This small molecule binds to this protein.
Small molecule (SMILES): COc1ccc(S(=O)(=O)N2CCCCCCC2)cc1NC(=O)Cc1n[nH]c(=O)c2ccccc12

Binding-site contacts:
Ligand atom O3 contacts residue HIS397 of chain 1.C at 3.4 Å.
Ligand atom C8 contacts residue ARG432 of chain 1.A at 3.6 Å.
Ligand atom C2 contacts residue KUE1 of chain 1.H at 3.5 Å.
Ligand atom C4 contacts residue GLY305 of chain 1.A at 3.7 Å.
Ligand atom C1 contacts residue LEU401 of chain 1.C at 3.5 Å (hydrophobic).
Ligand atom C10 contacts residue ARG432 of chain 1.A at 3.5 Å.
Ligand atom C9 contacts residue LEU429 of chain 1.A at 3.6 Å (hydrophobic).
Ligand atom N2 contacts residue ARG432 of chain 1.A at 3.6 Å.
Ligand atom C1 contacts residue KUE1 of chain 1.H at 3.5 Å.
Ligand atom C13 contacts residue HIS397 of chain 1.C at 3.5 Å.
Ligand atom C21 contacts residue ARG400 of chain 1.C at 3.2 Å.
Ligand atom C16 contacts residue KUE1 of chain 1.H at 3.4 Å.
Ligand atom N2 contacts residue LEU429 of chain 1.A at 2.9 Å (h-bond).
Ligand atom O2 contacts residue LEU429 of chain 1.A at 3.5 Å (h-bond).
Ligand atom C20 contacts residue ARG432 of chain 1.C at 3.7 Å.
Ligand atom O4 contacts residue KUE1 of chain 1.H at 3.4 Å (h-bond).
Ligand atom C14 contacts residue HIS397 of chain 1.C at 3.6 Å.
Ligand atom C4 contacts residue KUE1 of chain 1.H at 3.5 Å.
Ligand atom C17 contacts residue KUE1 of chain 1.H at 3.4 Å.
Ligand atom C1 contacts residue LEU303 of chain 1.A at 3.4 Å (hydrophobic).
Ligand atom C9 contacts residue ARG432 of chain 1.A at 3.6 Å.
Ligand atom C5 contacts residue KUE1 of chain 1.H at 3.5 Å.
Ligand atom C2 contacts residue LEU303 of chain 1.A at 3.1 Å (hydrophobic).
Ligand atom O3 contacts residue KUE1 of chain 1.H at 3.4 Å (h-bond).
Ligand atom C contacts residue KUE1 of chain 1.H at 3.7 Å.
Ligand atom C13 contacts residue ALA307 of chain 1.C at 3.7 Å (hydrophobic).
Ligand atom C12 contacts residue ASN394 of chain 1.C at 3.8 Å.
Ligand atom N1 contacts residue LEU429 of chain 1.A at 3.8 Å.
Ligand atom C4 contacts residue GLY305 of chain 1.C at 3.5 Å.
Ligand atom C6 contacts residue KUE1 of chain 1.H at 3.7 Å.
Ligand atom C4 contacts residue THR304 of chain 1.A at 3.5 Å.
Ligand atom C3 contacts residue KUE1 of chain 1.H at 3.5 Å.
Ligand atom O contacts residue LEU303 of chain 1.A at 3.5 Å.
Ligand atom O1 contacts residue KUE1 of chain 1.H at 3.5 Å (h-bond).
Ligand atom O3 contacts residue ARG432 of chain 1.A at 2.9 Å (salt-bridge).
Ligand atom C15 contacts residue ARG432 of chain 1.A at 3.5 Å.
Ligand atom C14 contacts residue ALA307 of chain 1.C at 3.7 Å (hydrophobic).
Ligand atom O4 contacts residue ARG432 of chain 1.C at 3.1 Å.
Ligand atom N1 contacts residue ARG432 of chain 1.A at 3.5 Å (salt-bridge).
Ligand atom N contacts residue KUE1 of chain 1.H at 3.4 Å.

Sequence of chain 1.C:
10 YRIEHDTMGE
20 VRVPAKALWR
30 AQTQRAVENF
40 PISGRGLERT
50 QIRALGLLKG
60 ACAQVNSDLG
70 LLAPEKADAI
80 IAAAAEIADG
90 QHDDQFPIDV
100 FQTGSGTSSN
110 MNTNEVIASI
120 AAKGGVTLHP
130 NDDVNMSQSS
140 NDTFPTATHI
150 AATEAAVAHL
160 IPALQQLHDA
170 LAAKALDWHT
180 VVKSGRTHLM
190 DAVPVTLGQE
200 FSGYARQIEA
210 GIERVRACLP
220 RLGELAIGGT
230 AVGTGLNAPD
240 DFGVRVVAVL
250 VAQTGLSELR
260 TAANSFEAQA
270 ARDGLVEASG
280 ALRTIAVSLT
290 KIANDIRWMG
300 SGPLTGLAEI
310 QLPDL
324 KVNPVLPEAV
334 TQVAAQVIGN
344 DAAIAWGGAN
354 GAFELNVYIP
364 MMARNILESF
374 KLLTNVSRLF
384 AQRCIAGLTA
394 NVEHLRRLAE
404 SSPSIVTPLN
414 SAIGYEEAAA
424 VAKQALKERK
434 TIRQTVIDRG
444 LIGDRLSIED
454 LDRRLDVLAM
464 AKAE

Sequence of chain 1.A:
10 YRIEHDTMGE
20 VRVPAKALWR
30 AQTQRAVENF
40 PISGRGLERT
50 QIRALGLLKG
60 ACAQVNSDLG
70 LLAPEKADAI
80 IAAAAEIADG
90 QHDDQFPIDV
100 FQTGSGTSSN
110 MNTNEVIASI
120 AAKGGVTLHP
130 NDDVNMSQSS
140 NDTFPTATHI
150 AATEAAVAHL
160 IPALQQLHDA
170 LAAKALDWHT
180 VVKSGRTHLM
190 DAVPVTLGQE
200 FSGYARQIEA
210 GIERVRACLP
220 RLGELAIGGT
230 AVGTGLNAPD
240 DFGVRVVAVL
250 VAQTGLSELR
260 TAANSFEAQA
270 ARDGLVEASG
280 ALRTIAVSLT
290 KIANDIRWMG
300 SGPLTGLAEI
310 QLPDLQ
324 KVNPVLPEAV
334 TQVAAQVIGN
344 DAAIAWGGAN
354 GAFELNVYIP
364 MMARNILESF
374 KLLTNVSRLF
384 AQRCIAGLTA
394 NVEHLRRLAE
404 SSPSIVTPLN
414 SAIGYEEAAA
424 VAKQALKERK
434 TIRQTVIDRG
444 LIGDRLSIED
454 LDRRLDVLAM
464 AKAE